Sequence of chain 1.B:
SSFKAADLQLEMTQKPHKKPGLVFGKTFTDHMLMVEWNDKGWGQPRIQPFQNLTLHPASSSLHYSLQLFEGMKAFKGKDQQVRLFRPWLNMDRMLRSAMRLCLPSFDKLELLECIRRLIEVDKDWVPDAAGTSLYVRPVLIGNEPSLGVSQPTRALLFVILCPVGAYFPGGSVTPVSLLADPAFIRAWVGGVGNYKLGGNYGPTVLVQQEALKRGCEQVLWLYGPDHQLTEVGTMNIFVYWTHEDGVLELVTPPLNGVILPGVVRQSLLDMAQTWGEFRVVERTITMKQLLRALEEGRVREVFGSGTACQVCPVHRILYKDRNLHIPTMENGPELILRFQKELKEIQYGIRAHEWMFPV

This protein binds this small molecule.
Small molecule (SMILES): CNC(=O)c1ccc(-c2ccccc2NS(C)(=O)=O)cc1O[C@@H]1CCN(C(=O)c2ccc(Br)s2)C1

Sequence of chain 1.A:
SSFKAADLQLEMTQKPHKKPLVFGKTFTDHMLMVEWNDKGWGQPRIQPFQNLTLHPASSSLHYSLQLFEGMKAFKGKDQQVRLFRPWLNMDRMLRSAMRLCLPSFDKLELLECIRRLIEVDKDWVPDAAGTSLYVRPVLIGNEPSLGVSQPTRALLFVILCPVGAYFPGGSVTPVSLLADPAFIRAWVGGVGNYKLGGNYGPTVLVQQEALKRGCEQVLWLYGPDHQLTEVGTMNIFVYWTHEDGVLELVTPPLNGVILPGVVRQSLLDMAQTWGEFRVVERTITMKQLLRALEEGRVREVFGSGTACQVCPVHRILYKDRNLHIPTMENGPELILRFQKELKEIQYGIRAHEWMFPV

Binding-site contacts:
Ligand atom C12 contacts residue PHE34 of chain 1.A at 3.4 Å (hydrophobic).
Ligand atom C24 contacts residue GLN228 of chain 1.A at 3.5 Å.
Ligand atom O58 contacts residue ALA318 of chain 1.A at 3.2 Å (h-bond).
Ligand atom C07 contacts residue PHE34 of chain 1.A at 3.6 Å (hydrophobic).
Ligand atom C50 contacts residue THR244 of chain 1.A at 3.1 Å.
Ligand atom C48 contacts residue PLP1 of chain 1.C at 3.5 Å.
Ligand atom C31 contacts residue MET245 of chain 1.A at 3.5 Å (hydrophobic).
Ligand atom C46 contacts residue PHE79 of chain 1.A at 3.7 Å (hydrophobic).
Ligand atom C44 contacts residue ARG147 of chain 1.A at 3.6 Å.
Ligand atom S40 contacts residue MET245 of chain 1.A at 3.5 Å (h-bond).
Ligand atom C10 contacts residue PHE34 of chain 1.A at 3.3 Å (hydrophobic).
Ligand atom O59 contacts residue ALA318 of chain 1.A at 3.3 Å (h-bond).
Ligand atom O32 contacts residue GLY243 of chain 1.A at 3.5 Å.
Ligand atom C33 contacts residue GLN228 of chain 1.A at 3.7 Å.
Ligand atom C48 contacts residue THR244 of chain 1.A at 3.5 Å.
Ligand atom C28 contacts residue THR244 of chain 1.A at 3.5 Å.
Ligand atom O59 contacts residue MET245 of chain 1.A at 3.6 Å.
Ligand atom C31 contacts residue GLN228 of chain 1.A at 3.6 Å.
Ligand atom C24 contacts residue TYR177 of chain 1.A at 3.3 Å (hydrophobic).
Ligand atom S40 contacts residue VAL242 of chain 1.A at 3.4 Å (h-bond).
Ligand atom C09 contacts residue ALA318 of chain 1.A at 3.4 Å (hydrophobic).
Ligand atom C34 contacts residue TYR177 of chain 1.A at 3.4 Å (hydrophobic).
Ligand atom BR contacts residue VAL242 of chain 1.A at 3.7 Å.
Ligand atom O32 contacts residue MET245 of chain 1.A at 3.6 Å.
Ligand atom S53 contacts residue ALA318 of chain 1.A at 3.7 Å.
Ligand atom C54 contacts residue THR244 of chain 1.A at 3.4 Å.
Ligand atom O59 contacts residue THR317 of chain 1.A at 3.6 Å (h-bond).
Ligand atom O59 contacts residue GLY316 of chain 1.A at 3.7 Å.
Ligand atom O08 contacts residue PHE34 of chain 1.A at 3.6 Å.
Ligand atom C36 contacts residue CYS322 of chain 1.A at 3.6 Å (hydrophobic).
Ligand atom N51 contacts residue THR244 of chain 1.A at 2.8 Å (h-bond).
Ligand atom C44 contacts residue TYR74 of chain 1.B at 3.6 Å (hydrophobic).
Ligand atom C34 contacts residue MET245 of chain 1.A at 3.6 Å (hydrophobic).
Ligand atom C17 contacts residue ALA318 of chain 1.A at 3.6 Å (hydrophobic).
Ligand atom BR contacts residue VAL186 of chain 1.A at 3.6 Å.
Ligand atom O32 contacts residue THR244 of chain 1.A at 2.9 Å (h-bond).
Ligand atom C10 contacts residue ALA318 of chain 1.A at 3.7 Å (hydrophobic).
Ligand atom C33 contacts residue MET245 of chain 1.A at 3.4 Å (hydrophobic).
Ligand atom C54 contacts residue PLP1 of chain 1.C at 3.1 Å.
Ligand atom BR contacts residue VAL324 of chain 1.A at 3.7 Å.